Sequence of chain 1.X:
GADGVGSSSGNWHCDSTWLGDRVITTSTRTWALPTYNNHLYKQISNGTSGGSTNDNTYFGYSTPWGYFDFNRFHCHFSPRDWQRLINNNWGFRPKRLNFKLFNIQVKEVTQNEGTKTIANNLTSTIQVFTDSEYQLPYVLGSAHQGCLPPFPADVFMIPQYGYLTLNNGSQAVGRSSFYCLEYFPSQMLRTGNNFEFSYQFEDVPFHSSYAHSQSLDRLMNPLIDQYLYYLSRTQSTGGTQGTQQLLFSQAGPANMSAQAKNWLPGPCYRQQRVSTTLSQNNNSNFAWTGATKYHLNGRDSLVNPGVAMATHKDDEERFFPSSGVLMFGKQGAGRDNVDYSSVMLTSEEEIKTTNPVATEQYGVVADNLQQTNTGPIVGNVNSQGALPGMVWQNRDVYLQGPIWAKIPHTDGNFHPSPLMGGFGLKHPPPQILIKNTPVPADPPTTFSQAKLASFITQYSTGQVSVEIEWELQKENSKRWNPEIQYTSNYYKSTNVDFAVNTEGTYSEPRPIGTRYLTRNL

Binding-site contacts:
Ligand atom N9 contacts residue PRO416 of chain 1.X at 4.3 Å.
Ligand atom OP1 contacts residue DC1 of chain 1.CD at 2.5 Å (h-bond).
Ligand atom C8 contacts residue PRO416 of chain 1.X at 4.5 Å (hydrophobic).
Ligand atom C5 contacts residue HIS415 of chain 1.X at 4.3 Å.
Ligand atom C2 contacts residue GLY424 of chain 1.X at 4.1 Å.
Ligand atom N6 contacts residue PRO416 of chain 1.X at 2.8 Å (h-bond).
Ligand atom O5' contacts residue DC1 of chain 1.CD at 2.5 Å (h-bond).
Ligand atom C2' contacts residue PRO416 of chain 1.X at 4.5 Å (hydrophobic).
Ligand atom P contacts residue DC1 of chain 1.CD at 1.6 Å.
Ligand atom N7 contacts residue PRO416 of chain 1.X at 3.7 Å.
Ligand atom C6 contacts residue PRO205 of chain 1.X at 3.9 Å (hydrophobic).
Ligand atom O4' contacts residue DC1 of chain 1.CD at 4.2 Å.
Ligand atom C6 contacts residue PRO416 of chain 1.X at 2.9 Å (hydrophobic).
Ligand atom N3 contacts residue PRO205 of chain 1.X at 4.4 Å.
Ligand atom N6 contacts residue ASN394 of chain 1.X at 4.3 Å.
Ligand atom C4 contacts residue PRO416 of chain 1.X at 4.0 Å (hydrophobic).
Ligand atom OP2 contacts residue ASP411 of chain 1.V at 4.2 Å.
Ligand atom N1 contacts residue PRO205 of chain 1.X at 4.0 Å.
Ligand atom OP2 contacts residue DC1 of chain 1.CD at 2.5 Å (h-bond).
Ligand atom C2 contacts residue PRO205 of chain 1.X at 4.0 Å (hydrophobic).
Ligand atom C5' contacts residue DC1 of chain 1.CD at 3.8 Å.
Ligand atom C8 contacts residue HIS415 of chain 1.X at 3.3 Å.
Ligand atom N6 contacts residue SER417 of chain 1.X at 3.5 Å.
Ligand atom N7 contacts residue HIS415 of chain 1.X at 3.0 Å (h-bond).
Ligand atom C5 contacts residue PRO416 of chain 1.X at 3.2 Å (hydrophobic).
Ligand atom C2 contacts residue PRO416 of chain 1.X at 4.2 Å (hydrophobic).
Ligand atom N3 contacts residue PRO416 of chain 1.X at 4.1 Å.
Ligand atom C5 contacts residue PRO205 of chain 1.X at 4.2 Å (hydrophobic).
Ligand atom N1 contacts residue PRO416 of chain 1.X at 3.4 Å (h-bond).
Ligand atom N6 contacts residue PRO205 of chain 1.X at 4.2 Å.
Ligand atom N1 contacts residue GLY424 of chain 1.X at 3.9 Å.

The protein below binds the small molecule below.
Small molecule (SMILES): Nc1ncnc2c1ncn2[C@H]1C[C@H](O)[C@@H](COP(=O)(O)O)O1

Sequence of chain 1.V:
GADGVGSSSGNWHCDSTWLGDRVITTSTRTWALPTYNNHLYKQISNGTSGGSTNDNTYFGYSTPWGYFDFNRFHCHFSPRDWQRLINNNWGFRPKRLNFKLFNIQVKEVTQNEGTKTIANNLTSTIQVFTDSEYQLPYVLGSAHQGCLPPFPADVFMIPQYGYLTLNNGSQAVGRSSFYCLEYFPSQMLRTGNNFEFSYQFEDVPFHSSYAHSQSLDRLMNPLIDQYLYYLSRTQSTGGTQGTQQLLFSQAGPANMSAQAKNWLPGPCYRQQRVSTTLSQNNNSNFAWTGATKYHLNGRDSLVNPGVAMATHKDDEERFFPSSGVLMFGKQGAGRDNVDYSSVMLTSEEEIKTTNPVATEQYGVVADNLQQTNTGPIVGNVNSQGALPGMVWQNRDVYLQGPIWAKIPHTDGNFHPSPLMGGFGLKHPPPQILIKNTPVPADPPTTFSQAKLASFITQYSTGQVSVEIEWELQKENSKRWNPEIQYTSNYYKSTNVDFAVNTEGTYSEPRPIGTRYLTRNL